Binding-site contacts:
Ligand atom CB contacts residue PHE100 of chain 1.A at 4.4 Å (hydrophobic).
Ligand atom N contacts residue GLU180 of chain 1.B at 2.9 Å (salt-bridge).
Ligand atom CG contacts residue THR227 of chain 1.B at 4.1 Å.
Ligand atom CB contacts residue TYR182 of chain 1.B at 4.4 Å (hydrophobic).
Ligand atom CB contacts residue TYR122 of chain 1.B at 4.5 Å (hydrophobic).
Ligand atom C contacts residue ARG102 of chain 1.A at 3.7 Å.
Ligand atom OXT contacts residue PHE100 of chain 1.A at 4.4 Å.
Ligand atom CG contacts residue TYR230 of chain 1.B at 4.2 Å (hydrophobic).
Ligand atom CD contacts residue TYR122 of chain 1.B at 3.5 Å (hydrophobic).
Ligand atom CD contacts residue SER181 of chain 1.B at 4.2 Å.
Ligand atom O contacts residue ARG102 of chain 1.A at 2.8 Å (salt-bridge).
Ligand atom N contacts residue TYR230 of chain 1.B at 3.8 Å.
Ligand atom CB contacts residue THR227 of chain 1.B at 4.3 Å.
Ligand atom CB contacts residue TYR230 of chain 1.B at 3.7 Å (hydrophobic).
Ligand atom OXT contacts residue ARG102 of chain 1.A at 3.2 Å (salt-bridge).
Ligand atom C contacts residue THR227 of chain 1.B at 3.5 Å.
Ligand atom CD contacts residue GLU180 of chain 1.B at 4.3 Å.
Ligand atom CG contacts residue PHE100 of chain 1.A at 4.2 Å (hydrophobic).
Ligand atom N contacts residue TYR182 of chain 1.B at 4.2 Å.
Ligand atom OXT contacts residue THR227 of chain 1.B at 3.4 Å.
Ligand atom CG contacts residue LEU153 of chain 1.A at 3.9 Å (hydrophobic).
Ligand atom CD contacts residue PHE225 of chain 1.B at 4.4 Å (hydrophobic).
Ligand atom CG contacts residue THR165 of chain 1.A at 4.1 Å.
Ligand atom C contacts residue THR165 of chain 1.A at 4.0 Å.
Ligand atom CD contacts residue PHE100 of chain 1.A at 4.3 Å (hydrophobic).
Ligand atom N contacts residue SER181 of chain 1.B at 3.5 Å (h-bond).
Ligand atom CG contacts residue TYR182 of chain 1.B at 4.0 Å (hydrophobic).
Ligand atom N contacts residue PHE225 of chain 1.B at 3.6 Å.
Ligand atom C contacts residue PHE100 of chain 1.A at 4.4 Å (hydrophobic).
Ligand atom OXT contacts residue LEU153 of chain 1.A at 4.2 Å.
Ligand atom OXT contacts residue TYR182 of chain 1.B at 4.4 Å.
Ligand atom CB contacts residue PHE225 of chain 1.B at 3.8 Å (hydrophobic).
Ligand atom O contacts residue PHE225 of chain 1.B at 3.6 Å.
Ligand atom OXT contacts residue THR165 of chain 1.A at 3.1 Å (h-bond).
Ligand atom O contacts residue THR227 of chain 1.B at 3.2 Å (h-bond).
Ligand atom CD contacts residue TYR230 of chain 1.B at 4.1 Å (hydrophobic).
Ligand atom N contacts residue TYR122 of chain 1.B at 2.9 Å (h-bond).
Ligand atom CD contacts residue TYR182 of chain 1.B at 3.5 Å (hydrophobic).
Ligand atom C contacts residue LEU153 of chain 1.A at 4.5 Å (hydrophobic).

A small-molecule ligand and the protein it binds are described below.
Small molecule (SMILES): NCCCC(=O)O

Sequence of chain 1.A:
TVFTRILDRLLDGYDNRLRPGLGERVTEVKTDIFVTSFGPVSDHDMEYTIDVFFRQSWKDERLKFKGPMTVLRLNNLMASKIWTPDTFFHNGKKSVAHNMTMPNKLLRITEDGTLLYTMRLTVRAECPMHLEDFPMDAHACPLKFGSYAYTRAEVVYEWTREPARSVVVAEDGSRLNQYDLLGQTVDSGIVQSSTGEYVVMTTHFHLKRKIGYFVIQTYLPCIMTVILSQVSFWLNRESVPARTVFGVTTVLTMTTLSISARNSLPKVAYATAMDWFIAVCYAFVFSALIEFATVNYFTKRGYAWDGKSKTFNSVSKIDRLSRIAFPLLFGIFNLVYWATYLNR

Sequence of chain 1.B:
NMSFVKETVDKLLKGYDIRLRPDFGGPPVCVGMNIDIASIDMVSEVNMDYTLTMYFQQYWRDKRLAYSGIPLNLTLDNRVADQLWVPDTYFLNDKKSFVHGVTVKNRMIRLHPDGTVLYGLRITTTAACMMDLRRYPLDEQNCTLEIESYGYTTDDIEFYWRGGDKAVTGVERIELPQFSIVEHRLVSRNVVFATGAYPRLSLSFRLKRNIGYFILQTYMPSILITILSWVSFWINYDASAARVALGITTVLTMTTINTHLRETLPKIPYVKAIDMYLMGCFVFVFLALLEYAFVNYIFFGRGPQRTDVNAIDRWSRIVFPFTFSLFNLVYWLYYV